A protein and the small-molecule ligand that binds it are described below.
Small molecule (SMILES): O=S1(=O)CC[C@@H](O)C1

Binding-site contacts:
Ligand atom C2 contacts residue HIS135 of chain 2.A at 3.4 Å.
Ligand atom S contacts residue GLU83 of chain 2.A at 4.2 Å.
Ligand atom C3 contacts residue HIS135 of chain 2.A at 3.8 Å.
Ligand atom O contacts residue GLU83 of chain 2.A at 3.1 Å (salt-bridge).
Ligand atom O1 contacts residue ALA82 of chain 2.A at 2.9 Å (h-bond).
Ligand atom S contacts residue ALA82 of chain 2.A at 3.5 Å (h-bond).
Ligand atom O1 contacts residue GLY81 of chain 2.A at 3.8 Å.
Ligand atom O contacts residue GLY81 of chain 2.A at 3.7 Å.
Ligand atom O2 contacts residue HIS135 of chain 2.A at 2.8 Å (h-bond).
Ligand atom S contacts residue GLY81 of chain 2.A at 4.2 Å.
Ligand atom C contacts residue GLU83 of chain 2.A at 3.7 Å.
Ligand atom O2 contacts residue MET77 of chain 2.A at 3.5 Å.
Ligand atom O contacts residue ALA82 of chain 2.A at 3.1 Å (h-bond).
Ligand atom C1 contacts residue GLU83 of chain 2.A at 3.7 Å.
Ligand atom O1 contacts residue GLU83 of chain 2.A at 4.4 Å.
Ligand atom C3 contacts residue MET77 of chain 2.A at 3.5 Å (hydrophobic).
Ligand atom S contacts residue MET77 of chain 2.A at 4.3 Å.
Ligand atom C contacts residue ILE145 of chain 2.A at 4.5 Å (hydrophobic).
Ligand atom O1 contacts residue MET77 of chain 2.A at 3.5 Å.
Ligand atom C3 contacts residue GLY81 of chain 2.A at 4.5 Å.

Sequence of chain 2.A:
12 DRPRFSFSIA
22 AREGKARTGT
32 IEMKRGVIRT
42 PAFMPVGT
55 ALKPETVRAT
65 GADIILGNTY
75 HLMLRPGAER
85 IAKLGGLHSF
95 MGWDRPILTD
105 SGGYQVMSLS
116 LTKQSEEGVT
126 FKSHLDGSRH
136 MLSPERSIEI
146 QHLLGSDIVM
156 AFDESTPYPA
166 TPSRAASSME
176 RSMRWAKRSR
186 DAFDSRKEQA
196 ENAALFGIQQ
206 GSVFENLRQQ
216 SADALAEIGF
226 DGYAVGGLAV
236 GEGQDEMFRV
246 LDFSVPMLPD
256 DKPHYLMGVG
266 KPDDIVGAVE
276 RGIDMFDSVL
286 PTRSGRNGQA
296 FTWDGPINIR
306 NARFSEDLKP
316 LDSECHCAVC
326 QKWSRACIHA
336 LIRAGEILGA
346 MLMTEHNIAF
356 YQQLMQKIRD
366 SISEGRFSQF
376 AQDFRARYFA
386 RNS